This protein binds this small molecule.
Small molecule (SMILES): CCn1c(Nc2ccccc2Cl)nc2cnc(Nc3c(F)cccc3F)nc21

Sequence of chain 1.A:
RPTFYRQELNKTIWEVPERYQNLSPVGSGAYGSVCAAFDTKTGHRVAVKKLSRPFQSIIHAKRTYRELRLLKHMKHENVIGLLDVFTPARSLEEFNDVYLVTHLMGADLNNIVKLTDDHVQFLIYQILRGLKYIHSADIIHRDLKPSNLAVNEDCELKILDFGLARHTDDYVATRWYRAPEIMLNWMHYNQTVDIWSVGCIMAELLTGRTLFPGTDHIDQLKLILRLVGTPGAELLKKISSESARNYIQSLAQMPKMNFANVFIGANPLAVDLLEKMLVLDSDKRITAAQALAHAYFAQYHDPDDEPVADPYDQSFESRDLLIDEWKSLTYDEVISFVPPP

Binding-site contacts:
Ligand atom C5 contacts residue MET105 of chain 1.A at 3.8 Å (hydrophobic).
Ligand atom C22 contacts residue LEU71 of chain 1.A at 3.3 Å (hydrophobic).
Ligand atom C1 contacts residue MET105 of chain 1.A at 3.8 Å (hydrophobic).
Ligand atom C2 contacts residue THR102 of chain 1.A at 3.7 Å.
Ligand atom N6 contacts residue MET105 of chain 1.A at 2.9 Å (h-bond).
Ligand atom N6 contacts residue LEU104 of chain 1.A at 3.7 Å.
Ligand atom C2 contacts residue ALA47 of chain 1.A at 3.6 Å (hydrophobic).
Ligand atom F28 contacts residue ALA107 of chain 1.A at 3.5 Å.
Ligand atom N14 contacts residue GLY106 of chain 1.A at 3.0 Å (h-bond).
Ligand atom C16 contacts residue ALA107 of chain 1.A at 3.7 Å (hydrophobic).
Ligand atom C25 contacts residue LYS49 of chain 1.A at 3.8 Å.
Ligand atom CL26 contacts residue ALA47 of chain 1.A at 3.7 Å.
Ligand atom F27 contacts residue LEU104 of chain 1.A at 3.8 Å.
Ligand atom C10 contacts residue LEU167 of chain 1.A at 3.9 Å (hydrophobic).
Ligand atom C17 contacts residue ALA107 of chain 1.A at 3.8 Å (hydrophobic).
Ligand atom C8 contacts residue LEU163 of chain 1.A at 3.6 Å (hydrophobic).
Ligand atom N14 contacts residue MET105 of chain 1.A at 3.8 Å.
Ligand atom C18 contacts residue LEU167 of chain 1.A at 3.9 Å (hydrophobic).
Ligand atom C19 contacts residue VAL26 of chain 1.A at 3.5 Å (hydrophobic).
Ligand atom C21 contacts residue ASP164 of chain 1.A at 3.8 Å.
Ligand atom N9 contacts residue LEU163 of chain 1.A at 3.7 Å.
Ligand atom C17 contacts residue ASP108 of chain 1.A at 3.8 Å.
Ligand atom N9 contacts residue ALA47 of chain 1.A at 3.9 Å.
Ligand atom C20 contacts residue GLY106 of chain 1.A at 3.6 Å.
Ligand atom C23 contacts residue LEU71 of chain 1.A at 3.3 Å (hydrophobic).
Ligand atom C11 contacts residue PHE165 of chain 1.A at 3.5 Å (hydrophobic).
Ligand atom N9 contacts residue THR102 of chain 1.A at 3.2 Å.
Ligand atom C22 contacts residue ASP164 of chain 1.A at 3.8 Å.
Ligand atom C24 contacts residue LEU100 of chain 1.A at 3.8 Å (hydrophobic).
Ligand atom C15 contacts residue ALA107 of chain 1.A at 3.7 Å (hydrophobic).
Ligand atom C20 contacts residue VAL26 of chain 1.A at 3.8 Å (hydrophobic).
Ligand atom CL26 contacts residue VAL48 of chain 1.A at 3.8 Å.
Ligand atom C11 contacts residue GLY166 of chain 1.A at 3.9 Å.
Ligand atom C1 contacts residue HIS103 of chain 1.A at 2.9 Å.
Ligand atom CL26 contacts residue LYS49 of chain 1.A at 3.4 Å.
Ligand atom C1 contacts residue ALA47 of chain 1.A at 3.7 Å (hydrophobic).
Ligand atom C1 contacts residue THR102 of chain 1.A at 3.6 Å.
Ligand atom N6 contacts residue HIS103 of chain 1.A at 3.5 Å (h-bond).
Ligand atom C15 contacts residue GLY106 of chain 1.A at 3.8 Å.
Ligand atom F27 contacts residue GLY106 of chain 1.A at 3.2 Å.